A protein and the small-molecule ligand that binds it are described below.
Small molecule (SMILES): CC(=O)N[C@@H]1[C@@H](O)[C@H](O)[C@@H](CO)O[C@H]1O

Sequence of chain 1.E:
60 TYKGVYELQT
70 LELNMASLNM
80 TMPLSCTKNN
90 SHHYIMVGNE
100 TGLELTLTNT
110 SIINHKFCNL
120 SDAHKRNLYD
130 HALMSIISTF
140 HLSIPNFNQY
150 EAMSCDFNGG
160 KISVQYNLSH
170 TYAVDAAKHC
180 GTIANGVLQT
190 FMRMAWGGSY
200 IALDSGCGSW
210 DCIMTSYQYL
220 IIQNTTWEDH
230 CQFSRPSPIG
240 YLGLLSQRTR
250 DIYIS

Binding-site contacts:
Ligand atom C5 contacts residue LYS160 of chain 1.E at 4.0 Å.
Ligand atom C7 contacts residue ASN223 of chain 1.E at 3.2 Å.
Ligand atom C6 contacts residue GLY159 of chain 1.E at 3.8 Å.
Ligand atom C1 contacts residue LYS160 of chain 1.E at 3.8 Å.
Ligand atom C8 contacts residue ASN223 of chain 1.E at 2.9 Å.
Ligand atom C4 contacts residue ASN223 of chain 1.E at 4.4 Å.
Ligand atom O5 contacts residue LYS160 of chain 1.E at 3.8 Å.
Ligand atom O7 contacts residue THR224 of chain 1.E at 4.3 Å.
Ligand atom N2 contacts residue ASN223 of chain 1.E at 3.0 Å (h-bond).
Ligand atom O6 contacts residue GLY159 of chain 1.E at 3.7 Å.
Ligand atom C7 contacts residue THR224 of chain 1.E at 4.5 Å.
Ligand atom C1 contacts residue ASN223 of chain 1.E at 1.5 Å.
Ligand atom O7 contacts residue THR225 of chain 1.E at 4.4 Å.
Ligand atom C5 contacts residue ASN223 of chain 1.E at 3.8 Å.
Ligand atom O6 contacts residue LYS160 of chain 1.E at 4.2 Å.
Ligand atom O5 contacts residue ASN223 of chain 1.E at 2.5 Å (h-bond).
Ligand atom O7 contacts residue ASN223 of chain 1.E at 3.8 Å.
Ligand atom C6 contacts residue LYS160 of chain 1.E at 4.2 Å.
Ligand atom O5 contacts residue GLY159 of chain 1.E at 3.6 Å (h-bond).
Ligand atom C2 contacts residue ASN223 of chain 1.E at 2.6 Å.
Ligand atom C3 contacts residue ASN223 of chain 1.E at 3.9 Å.
Ligand atom C5 contacts residue GLY159 of chain 1.E at 4.0 Å.
Ligand atom C8 contacts residue THR224 of chain 1.E at 4.3 Å.
Ligand atom C1 contacts residue GLY159 of chain 1.E at 4.4 Å.